A small-molecule ligand and the protein it binds are described below.
Small molecule (SMILES): CC(=O)N[C@@H]1[C@@H](O)[C@H](O)[C@@H](CO)O[C@H]1O

Binding-site contacts:
Ligand atom C7 contacts residue ASN270 of chain 1.A at 3.6 Å.
Ligand atom C1 contacts residue ASN270 of chain 1.A at 1.4 Å.
Ligand atom C2 contacts residue ASN270 of chain 1.A at 2.5 Å.
Ligand atom O7 contacts residue ASN270 of chain 1.A at 3.8 Å.
Ligand atom O5 contacts residue ASN270 of chain 1.A at 2.4 Å (h-bond).
Ligand atom C3 contacts residue ASN270 of chain 1.A at 3.8 Å.
Ligand atom C4 contacts residue ASN270 of chain 1.A at 4.2 Å.
Ligand atom C5 contacts residue ASN270 of chain 1.A at 3.6 Å.
Ligand atom N2 contacts residue ASN270 of chain 1.A at 3.0 Å (h-bond).

Sequence of chain 1.A:
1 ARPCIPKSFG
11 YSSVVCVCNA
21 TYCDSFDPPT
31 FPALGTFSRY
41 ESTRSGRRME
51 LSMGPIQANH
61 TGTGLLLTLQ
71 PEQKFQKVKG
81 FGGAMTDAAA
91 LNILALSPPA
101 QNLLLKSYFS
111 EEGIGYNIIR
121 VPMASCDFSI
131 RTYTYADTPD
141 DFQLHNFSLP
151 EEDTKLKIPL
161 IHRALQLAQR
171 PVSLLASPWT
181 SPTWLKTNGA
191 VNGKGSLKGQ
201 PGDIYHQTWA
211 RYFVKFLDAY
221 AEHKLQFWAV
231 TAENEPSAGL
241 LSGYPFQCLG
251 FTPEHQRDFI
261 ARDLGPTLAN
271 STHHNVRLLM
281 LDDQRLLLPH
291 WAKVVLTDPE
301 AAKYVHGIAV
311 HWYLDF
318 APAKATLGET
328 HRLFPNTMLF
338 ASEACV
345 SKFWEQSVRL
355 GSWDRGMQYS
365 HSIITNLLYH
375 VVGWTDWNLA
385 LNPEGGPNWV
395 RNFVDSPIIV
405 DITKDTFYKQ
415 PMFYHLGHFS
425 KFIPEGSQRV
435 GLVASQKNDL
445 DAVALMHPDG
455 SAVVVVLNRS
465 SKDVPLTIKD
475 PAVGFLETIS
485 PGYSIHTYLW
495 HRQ